Sequence of chain 6.A:
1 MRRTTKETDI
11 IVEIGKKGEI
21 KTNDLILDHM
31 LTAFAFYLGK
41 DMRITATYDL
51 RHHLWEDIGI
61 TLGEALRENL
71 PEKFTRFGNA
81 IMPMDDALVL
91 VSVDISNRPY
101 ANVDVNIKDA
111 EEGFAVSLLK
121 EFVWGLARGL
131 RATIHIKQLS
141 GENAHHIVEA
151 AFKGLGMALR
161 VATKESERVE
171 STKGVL

Binding-site contacts:
Ligand atom N4 contacts residue MN1 of chain 8.D at 2.3 Å.
Ligand atom C5 contacts residue HIS52 of chain 8.A at 3.2 Å.
Ligand atom C3 contacts residue MET84 of chain 6.A at 3.7 Å (hydrophobic).
Ligand atom N2 contacts residue GLU149 of chain 6.A at 3.6 Å (salt-bridge).
Ligand atom N1 contacts residue MN1 of chain 8.E at 2.2 Å.
Ligand atom C6 contacts residue MET84 of chain 6.A at 3.6 Å (hydrophobic).
Ligand atom P9 contacts residue SER171 of chain 8.B at 3.7 Å.
Ligand atom C5 contacts residue HIS145 of chain 6.A at 3.4 Å.
Ligand atom C8 contacts residue GLU149 of chain 6.A at 3.5 Å.
Ligand atom C6 contacts residue MN1 of chain 8.E at 3.5 Å.
Ligand atom C3 contacts residue MN1 of chain 8.D at 3.3 Å.
Ligand atom O10 contacts residue LYS173 of chain 8.B at 2.7 Å (salt-bridge).
Ligand atom N4 contacts residue GLU56 of chain 8.A at 3.1 Å (salt-bridge).
Ligand atom O13 contacts residue HIS53 of chain 8.A at 3.3 Å (h-bond).
Ligand atom N2 contacts residue MET84 of chain 6.A at 3.5 Å (h-bond).
Ligand atom P9 contacts residue ARG76 of chain 8.B at 3.7 Å.
Ligand atom C7 contacts residue GLU149 of chain 6.A at 3.6 Å.
Ligand atom C5 contacts residue MN1 of chain 8.D at 3.3 Å.
Ligand atom C7 contacts residue MN1 of chain 8.E at 3.4 Å.
Ligand atom O12 contacts residue LYS153 of chain 6.A at 2.8 Å (salt-bridge).
Ligand atom O10 contacts residue ARG98 of chain 8.B at 2.8 Å (salt-bridge).
Ligand atom O12 contacts residue ARG98 of chain 8.B at 3.1 Å (salt-bridge).
Ligand atom O13 contacts residue GLU149 of chain 6.A at 3.2 Å (salt-bridge).
Ligand atom O13 contacts residue HIS29 of chain 6.A at 3.2 Å (h-bond).
Ligand atom N4 contacts residue HIS52 of chain 8.A at 3.1 Å (h-bond).
Ligand atom N2 contacts residue MN1 of chain 8.E at 3.2 Å.
Ligand atom O13 contacts residue MN1 of chain 8.E at 2.3 Å.
Ligand atom O11 contacts residue SER171 of chain 8.B at 2.6 Å (h-bond).
Ligand atom N1 contacts residue GLU149 of chain 6.A at 3.1 Å (salt-bridge).
Ligand atom O11 contacts residue ARG76 of chain 8.B at 2.8 Å (salt-bridge).
Ligand atom C7 contacts residue GLU7 of chain 8.A at 3.5 Å.
Ligand atom C6 contacts residue GLU149 of chain 6.A at 3.5 Å.
Ligand atom N1 contacts residue HIS145 of chain 6.A at 3.1 Å (h-bond).
Ligand atom O12 contacts residue ARG76 of chain 8.B at 2.9 Å (salt-bridge).
Ligand atom C5 contacts residue MN1 of chain 8.E at 3.3 Å.
Ligand atom N1 contacts residue HIS53 of chain 8.A at 3.4 Å (h-bond).
Ligand atom O13 contacts residue GLU7 of chain 8.A at 2.8 Å (salt-bridge).
Ligand atom N4 contacts residue HIS146 of chain 6.A at 3.3 Å (h-bond).
Ligand atom C5 contacts residue HIS53 of chain 8.A at 3.7 Å.
Ligand atom O10 contacts residue SER171 of chain 8.B at 3.8 Å.

A protein and the small-molecule ligand that binds it are described below.
Small molecule (SMILES): O=P(O)(O)C[C@@H](O)Cn1cncn1

Sequence of chain 8.A:
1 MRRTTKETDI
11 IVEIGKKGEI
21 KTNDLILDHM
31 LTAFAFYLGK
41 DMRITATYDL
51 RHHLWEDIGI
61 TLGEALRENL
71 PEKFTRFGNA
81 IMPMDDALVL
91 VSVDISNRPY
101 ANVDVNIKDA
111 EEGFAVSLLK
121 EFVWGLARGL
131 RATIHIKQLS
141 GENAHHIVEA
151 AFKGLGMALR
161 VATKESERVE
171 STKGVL

Sequence of chain 8.B:
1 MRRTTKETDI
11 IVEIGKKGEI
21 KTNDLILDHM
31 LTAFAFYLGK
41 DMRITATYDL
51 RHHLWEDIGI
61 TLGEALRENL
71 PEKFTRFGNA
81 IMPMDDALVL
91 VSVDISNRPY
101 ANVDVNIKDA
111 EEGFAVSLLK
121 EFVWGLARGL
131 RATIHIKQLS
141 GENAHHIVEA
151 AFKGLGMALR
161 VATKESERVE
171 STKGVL